The small molecule below binds the protein below.
Small molecule (SMILES): NS(=O)(=O)c1ccc(C(=O)NCC(F)(F)C(F)(F)C(F)(F)F)cc1

Binding-site contacts:
Ligand atom O2S contacts residue LEU196 of chain 1.A at 3.4 Å.
Ligand atom F4'3 contacts residue PHE129 of chain 1.A at 3.8 Å.
Ligand atom N3S contacts residue ZN1 of chain 1.B at 2.0 Å.
Ligand atom O1S contacts residue VAL120 of chain 1.A at 3.9 Å.
Ligand atom C4 contacts residue LEU196 of chain 1.A at 4.0 Å (hydrophobic).
Ligand atom O2S contacts residue TRP207 of chain 1.A at 3.4 Å.
Ligand atom C5 contacts residue LEU196 of chain 1.A at 4.0 Å (hydrophobic).
Ligand atom O1S contacts residue ZN1 of chain 1.B at 3.0 Å.
Ligand atom O1S contacts residue HIS118 of chain 1.A at 3.4 Å (h-bond).
Ligand atom N3S contacts residue HIS118 of chain 1.A at 3.5 Å (h-bond).
Ligand atom F4'2 contacts residue LEU202 of chain 1.A at 3.9 Å.
Ligand atom C2 contacts residue LEU196 of chain 1.A at 3.7 Å (hydrophobic).
Ligand atom C6 contacts residue VAL120 of chain 1.A at 3.7 Å (hydrophobic).
Ligand atom F2'1 contacts residue LEU196 of chain 1.A at 3.7 Å.
Ligand atom F2'2 contacts residue VAL133 of chain 1.A at 3.9 Å.
Ligand atom O' contacts residue PHE129 of chain 1.A at 3.2 Å.
Ligand atom S contacts residue ZN1 of chain 1.B at 3.0 Å.
Ligand atom C5 contacts residue GLN91 of chain 1.A at 3.8 Å.
Ligand atom S contacts residue HIS118 of chain 1.A at 4.0 Å.
Ligand atom C6 contacts residue HIS93 of chain 1.A at 3.9 Å.
Ligand atom F4'2 contacts residue VAL133 of chain 1.A at 3.9 Å.
Ligand atom N3S contacts residue THR197 of chain 1.A at 2.8 Å (h-bond).
Ligand atom C3 contacts residue THR198 of chain 1.A at 3.2 Å.
Ligand atom O1S contacts residue VAL141 of chain 1.A at 3.7 Å.
Ligand atom C1 contacts residue LEU196 of chain 1.A at 3.9 Å (hydrophobic).
Ligand atom C3 contacts residue LEU196 of chain 1.A at 3.8 Å (hydrophobic).
Ligand atom F2'2 contacts residue PHE129 of chain 1.A at 3.4 Å.
Ligand atom F4'2 contacts residue PRO200 of chain 1.A at 4.0 Å.
Ligand atom F2'1 contacts residue PRO200 of chain 1.A at 3.0 Å.
Ligand atom N3S contacts residue HIS95 of chain 1.A at 3.4 Å (h-bond).
Ligand atom O1S contacts residue HIS93 of chain 1.A at 3.4 Å.
Ligand atom F3'1 contacts residue PHE129 of chain 1.A at 4.0 Å.
Ligand atom C2 contacts residue THR198 of chain 1.A at 3.2 Å.
Ligand atom O2S contacts residue THR197 of chain 1.A at 2.9 Å (h-bond).
Ligand atom S contacts residue HIS93 of chain 1.A at 3.9 Å.
Ligand atom O1S contacts residue TRP207 of chain 1.A at 3.9 Å.
Ligand atom C2 contacts residue THR197 of chain 1.A at 4.0 Å.
Ligand atom S contacts residue THR197 of chain 1.A at 3.8 Å.
Ligand atom F4'3 contacts residue VAL133 of chain 1.A at 3.6 Å.
Ligand atom N3S contacts residue HIS93 of chain 1.A at 3.2 Å (h-bond).

Sequence of chain 1.A:
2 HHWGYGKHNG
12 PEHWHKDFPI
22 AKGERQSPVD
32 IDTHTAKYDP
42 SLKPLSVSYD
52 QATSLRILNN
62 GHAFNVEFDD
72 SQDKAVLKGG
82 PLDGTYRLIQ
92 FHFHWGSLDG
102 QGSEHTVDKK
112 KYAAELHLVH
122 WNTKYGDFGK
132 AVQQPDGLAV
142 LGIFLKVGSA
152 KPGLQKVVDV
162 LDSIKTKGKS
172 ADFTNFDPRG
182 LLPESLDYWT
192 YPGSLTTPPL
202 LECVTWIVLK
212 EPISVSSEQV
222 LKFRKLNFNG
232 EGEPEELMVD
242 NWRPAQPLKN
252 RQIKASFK